Sequence of chain 1.A:
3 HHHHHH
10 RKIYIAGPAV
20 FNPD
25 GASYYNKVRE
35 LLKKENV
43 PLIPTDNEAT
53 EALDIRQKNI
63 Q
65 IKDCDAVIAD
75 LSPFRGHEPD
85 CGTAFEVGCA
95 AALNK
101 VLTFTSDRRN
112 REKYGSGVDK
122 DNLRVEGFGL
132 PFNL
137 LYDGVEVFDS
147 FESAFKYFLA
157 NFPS

Sequence of chain 1.B:
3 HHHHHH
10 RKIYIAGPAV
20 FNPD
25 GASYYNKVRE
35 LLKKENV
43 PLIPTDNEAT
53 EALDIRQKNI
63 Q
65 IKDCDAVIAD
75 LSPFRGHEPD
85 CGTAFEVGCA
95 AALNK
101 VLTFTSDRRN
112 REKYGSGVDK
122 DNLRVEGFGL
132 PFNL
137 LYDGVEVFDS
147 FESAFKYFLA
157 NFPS

Binding-site contacts:
Ligand atom CAG contacts residue ASN61 of chain 1.B at 3.7 Å.
Ligand atom NAJ contacts residue LEU135 of chain 1.A at 3.7 Å.
Ligand atom CAI contacts residue MSE136 of chain 1.A at 3.7 Å.
Ligand atom NAH contacts residue VAL19 of chain 1.B at 3.7 Å.
Ligand atom CAI contacts residue GOL1 of chain 1.H at 3.0 Å.
Ligand atom CAK contacts residue GLU127 of chain 1.A at 4.0 Å.
Ligand atom CAB contacts residue GLU127 of chain 1.A at 4.1 Å.
Ligand atom NAJ contacts residue MSE136 of chain 1.A at 4.1 Å.
Ligand atom CAE contacts residue GLU127 of chain 1.A at 3.9 Å.
Ligand atom CAC contacts residue ASN61 of chain 1.B at 4.1 Å.
Ligand atom CAC contacts residue PRO46 of chain 1.B at 3.9 Å (hydrophobic).
Ligand atom CAD contacts residue VAL19 of chain 1.B at 3.6 Å (hydrophobic).
Ligand atom CAG contacts residue PRO46 of chain 1.B at 4.0 Å (hydrophobic).
Ligand atom NAH contacts residue GLU50 of chain 1.B at 3.7 Å.
Ligand atom CAA contacts residue VAL19 of chain 1.B at 4.1 Å (hydrophobic).
Ligand atom CAF contacts residue GLU127 of chain 1.A at 3.3 Å.
Ligand atom CAI contacts residue LEU135 of chain 1.A at 4.2 Å (hydrophobic).
Ligand atom CAG contacts residue GOL1 of chain 1.H at 3.8 Å.
Ligand atom NAJ contacts residue GLU127 of chain 1.A at 2.9 Å (salt-bridge).
Ligand atom CAD contacts residue GLU50 of chain 1.B at 3.0 Å.
Ligand atom CAK contacts residue PHE129 of chain 1.A at 4.3 Å (hydrophobic).
Ligand atom CAE contacts residue LEU135 of chain 1.A at 3.9 Å (hydrophobic).
Ligand atom CAG contacts residue MSE136 of chain 1.A at 4.2 Å.
Ligand atom CAC contacts residue ILE57 of chain 1.B at 3.5 Å (hydrophobic).
Ligand atom NAJ contacts residue PHE20 of chain 1.B at 4.1 Å.
Ligand atom CAI contacts residue GLU90 of chain 1.B at 4.3 Å.
Ligand atom NAJ contacts residue GOL1 of chain 1.H at 3.6 Å (h-bond).
Ligand atom CAE contacts residue ASN134 of chain 1.A at 4.2 Å.
Ligand atom CAA contacts residue ILE57 of chain 1.B at 4.1 Å (hydrophobic).
Ligand atom CAF contacts residue LEU135 of chain 1.A at 3.8 Å (hydrophobic).
Ligand atom CAB contacts residue LEU135 of chain 1.A at 3.8 Å (hydrophobic).
Ligand atom CAF contacts residue PHE20 of chain 1.B at 3.7 Å (hydrophobic).
Ligand atom CAG contacts residue ILE57 of chain 1.B at 3.8 Å (hydrophobic).
Ligand atom CAE contacts residue GOL1 of chain 1.H at 3.5 Å.
Ligand atom CAK contacts residue VAL19 of chain 1.B at 4.2 Å (hydrophobic).
Ligand atom CAA contacts residue GLU50 of chain 1.B at 4.0 Å.
Ligand atom CAK contacts residue PHE20 of chain 1.B at 4.0 Å (hydrophobic).
Ligand atom CAD contacts residue THR47 of chain 1.B at 4.3 Å.
Ligand atom NAJ contacts residue ASN134 of chain 1.A at 3.0 Å (h-bond).
Ligand atom CAC contacts residue GLU50 of chain 1.B at 4.1 Å.

A protein and the small-molecule ligand that binds it are described below.
Small molecule (SMILES): Nc1cccc2cnccc12